Binding-site contacts:
Ligand atom C5 contacts residue ARG14 of chain 5.A at 4.4 Å.
Ligand atom C8 contacts residue ASN57 of chain 5.A at 3.5 Å.
Ligand atom C3 contacts residue ASN57 of chain 5.A at 3.6 Å.
Ligand atom C7 contacts residue ASN57 of chain 5.A at 3.2 Å.
Ligand atom C4 contacts residue ASN57 of chain 5.A at 4.2 Å.
Ligand atom C2 contacts residue ASN57 of chain 5.A at 2.3 Å.
Ligand atom O7 contacts residue ASN57 of chain 5.A at 4.0 Å.
Ligand atom C5 contacts residue ASN57 of chain 5.A at 3.7 Å.
Ligand atom C1 contacts residue ASN57 of chain 5.A at 1.4 Å.
Ligand atom C1 contacts residue ARG14 of chain 5.A at 3.8 Å.
Ligand atom O5 contacts residue ASN57 of chain 5.A at 2.4 Å (h-bond).
Ligand atom N2 contacts residue ASN57 of chain 5.A at 2.6 Å (h-bond).
Ligand atom O5 contacts residue ARG14 of chain 5.A at 4.3 Å.

Sequence of chain 5.A:
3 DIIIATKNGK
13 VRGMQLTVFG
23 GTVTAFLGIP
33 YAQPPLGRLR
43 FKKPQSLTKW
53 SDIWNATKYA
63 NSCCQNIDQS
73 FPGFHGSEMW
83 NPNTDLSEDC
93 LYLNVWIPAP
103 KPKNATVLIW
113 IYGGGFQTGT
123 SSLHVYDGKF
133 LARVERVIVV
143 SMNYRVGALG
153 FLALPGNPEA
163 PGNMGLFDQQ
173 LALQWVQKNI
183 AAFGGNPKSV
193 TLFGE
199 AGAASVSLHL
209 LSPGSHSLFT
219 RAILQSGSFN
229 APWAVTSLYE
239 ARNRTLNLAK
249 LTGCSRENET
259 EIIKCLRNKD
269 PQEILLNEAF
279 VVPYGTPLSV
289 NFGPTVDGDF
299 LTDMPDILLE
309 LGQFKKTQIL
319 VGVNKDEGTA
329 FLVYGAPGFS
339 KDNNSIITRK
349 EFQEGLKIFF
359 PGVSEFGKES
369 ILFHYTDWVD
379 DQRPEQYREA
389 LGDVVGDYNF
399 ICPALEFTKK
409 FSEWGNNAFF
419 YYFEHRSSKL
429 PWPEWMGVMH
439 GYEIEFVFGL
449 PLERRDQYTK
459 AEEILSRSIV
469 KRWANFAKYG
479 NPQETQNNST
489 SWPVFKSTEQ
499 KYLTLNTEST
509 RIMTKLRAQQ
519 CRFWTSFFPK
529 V

A protein and the small-molecule ligand that binds it are described below.
Small molecule (SMILES): CC(=O)N[C@@H]1[C@@H](O)[C@H](O)[C@@H](CO)O[C@H]1O